The small molecule below binds the protein below.
Small molecule (SMILES): COc1cc([C@@H](O)C#Cc2c(C)nc(N)nc2N)cc(OC)c1OC

Sequence of chain 1.A:
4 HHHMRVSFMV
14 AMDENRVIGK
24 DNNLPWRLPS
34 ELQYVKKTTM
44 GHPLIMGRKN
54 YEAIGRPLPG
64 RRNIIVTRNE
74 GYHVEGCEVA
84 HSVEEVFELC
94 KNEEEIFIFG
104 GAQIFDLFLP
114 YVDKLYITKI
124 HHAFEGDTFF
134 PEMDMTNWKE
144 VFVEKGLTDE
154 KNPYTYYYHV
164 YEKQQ

Binding-site contacts:
Ligand atom O1G contacts residue ILE57 of chain 1.A at 3.4 Å.
Ligand atom C2 contacts residue VAL13 of chain 1.A at 3.5 Å (hydrophobic).
Ligand atom C1Y contacts residue NDP1 of chain 1.C at 3.7 Å.
Ligand atom N1 contacts residue GLU34 of chain 1.A at 2.9 Å (salt-bridge).
Ligand atom N1 contacts residue ALA14 of chain 1.A at 3.5 Å.
Ligand atom C6 contacts residue GLU34 of chain 1.A at 3.7 Å.
Ligand atom N3 contacts residue MET12 of chain 1.A at 3.3 Å (h-bond).
Ligand atom C4 contacts residue NDP1 of chain 1.C at 3.2 Å.
Ligand atom C1W contacts residue LEU27 of chain 1.A at 3.7 Å (hydrophobic).
Ligand atom C1D contacts residue GLU34 of chain 1.A at 3.6 Å.
Ligand atom C2 contacts residue VAL38 of chain 1.A at 3.5 Å (hydrophobic).
Ligand atom C1A contacts residue LEU61 of chain 1.A at 3.8 Å (hydrophobic).
Ligand atom C1K contacts residue LEU27 of chain 1.A at 3.6 Å (hydrophobic).
Ligand atom N1E contacts residue THR121 of chain 1.A at 3.6 Å (h-bond).
Ligand atom C4 contacts residue PHE102 of chain 1.A at 3.8 Å (hydrophobic).
Ligand atom N3 contacts residue NDP1 of chain 1.C at 3.6 Å (h-bond).
Ligand atom C2 contacts residue ALA14 of chain 1.A at 3.5 Å (hydrophobic).
Ligand atom N1 contacts residue VAL38 of chain 1.A at 3.4 Å.
Ligand atom O1G contacts residue ASN53 of chain 1.A at 2.6 Å (h-bond).
Ligand atom C1H contacts residue NDP1 of chain 1.C at 3.5 Å.
Ligand atom C5 contacts residue NDP1 of chain 1.C at 3.3 Å.
Ligand atom N1E contacts residue VAL38 of chain 1.A at 3.5 Å.
Ligand atom N3 contacts residue ALA14 of chain 1.A at 3.6 Å (h-bond).
Ligand atom O1G contacts residue NDP1 of chain 1.C at 3.6 Å.
Ligand atom N1E contacts residue VAL13 of chain 1.A at 3.3 Å (h-bond).
Ligand atom C1I contacts residue NDP1 of chain 1.C at 3.4 Å.
Ligand atom N1E contacts residue GLU34 of chain 1.A at 2.8 Å (salt-bridge).
Ligand atom N1F contacts residue MET12 of chain 1.A at 2.8 Å (h-bond).
Ligand atom C2 contacts residue GLU34 of chain 1.A at 3.6 Å.
Ligand atom N1F contacts residue PHE102 of chain 1.A at 3.3 Å (h-bond).
Ligand atom N1F contacts residue NDP1 of chain 1.C at 3.4 Å (h-bond).
Ligand atom N1E contacts residue MET12 of chain 1.A at 3.5 Å (h-bond).
Ligand atom O1G contacts residue PHE102 of chain 1.A at 3.5 Å.
Ligand atom C1B contacts residue ALA56 of chain 1.A at 3.7 Å (hydrophobic).
Ligand atom C1Y contacts residue ASN53 of chain 1.A at 3.4 Å.
Ligand atom C1B contacts residue ASN26 of chain 1.A at 3.4 Å.
Ligand atom O1O contacts residue ASN26 of chain 1.A at 3.8 Å.
Ligand atom N1E contacts residue ALA14 of chain 1.A at 3.5 Å (h-bond).
Ligand atom C4 contacts residue MET12 of chain 1.A at 3.5 Å (hydrophobic).
Ligand atom N3 contacts residue VAL13 of chain 1.A at 3.3 Å.